Sequence of chain 1.A:
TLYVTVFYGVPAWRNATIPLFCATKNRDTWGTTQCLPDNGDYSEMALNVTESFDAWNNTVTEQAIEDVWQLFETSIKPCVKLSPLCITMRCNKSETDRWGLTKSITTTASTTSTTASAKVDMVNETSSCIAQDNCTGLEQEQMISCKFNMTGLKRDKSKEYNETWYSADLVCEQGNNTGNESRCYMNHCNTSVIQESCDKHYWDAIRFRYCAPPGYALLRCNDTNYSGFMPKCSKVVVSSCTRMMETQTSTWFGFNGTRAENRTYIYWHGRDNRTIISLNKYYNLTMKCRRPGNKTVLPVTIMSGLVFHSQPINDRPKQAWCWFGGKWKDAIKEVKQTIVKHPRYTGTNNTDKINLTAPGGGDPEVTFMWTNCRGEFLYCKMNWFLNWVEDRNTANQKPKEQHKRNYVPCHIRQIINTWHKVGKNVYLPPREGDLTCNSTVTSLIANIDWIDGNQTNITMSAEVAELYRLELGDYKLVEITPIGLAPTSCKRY

Binding-site contacts:
Ligand atom O6 contacts residue LYS310 of chain 1.A at 4.2 Å.
Ligand atom C8 contacts residue ARG312 of chain 1.A at 3.7 Å.
Ligand atom C1 contacts residue THR458 of chain 1.A at 3.8 Å.
Ligand atom C7 contacts residue ALA153 of chain 1.A at 4.4 Å (hydrophobic).
Ligand atom C8 contacts residue ARG396 of chain 1.A at 3.8 Å.
Ligand atom N2 contacts residue THR458 of chain 1.A at 4.4 Å.
Ligand atom O6 contacts residue TRP345 of chain 1.A at 3.3 Å.
Ligand atom C5 contacts residue THR458 of chain 1.A at 4.5 Å.
Ligand atom N2 contacts residue ASN460 of chain 1.A at 2.9 Å (h-bond).
Ligand atom C4 contacts residue ASN460 of chain 1.A at 4.4 Å.
Ligand atom C2 contacts residue ASN460 of chain 1.A at 2.5 Å.
Ligand atom C2 contacts residue THR458 of chain 1.A at 4.4 Å.
Ligand atom C1 contacts residue ASN460 of chain 1.A at 1.5 Å.
Ligand atom O7 contacts residue ALA153 of chain 1.A at 4.3 Å.
Ligand atom C5 contacts residue ASN460 of chain 1.A at 3.8 Å.
Ligand atom O7 contacts residue ARG312 of chain 1.A at 3.7 Å.
Ligand atom C8 contacts residue NAG2 of chain 1.J at 3.4 Å.
Ligand atom O5 contacts residue ASN460 of chain 1.A at 2.4 Å (h-bond).
Ligand atom C8 contacts residue ILE152 of chain 1.A at 3.9 Å (hydrophobic).
Ligand atom C8 contacts residue THR458 of chain 1.A at 3.5 Å.
Ligand atom C8 contacts residue ALA153 of chain 1.A at 3.6 Å (hydrophobic).
Ligand atom O7 contacts residue THR458 of chain 1.A at 3.5 Å.
Ligand atom C7 contacts residue ARG312 of chain 1.A at 3.9 Å.
Ligand atom C7 contacts residue ASN460 of chain 1.A at 4.0 Å.
Ligand atom C3 contacts residue THR458 of chain 1.A at 4.3 Å.
Ligand atom C7 contacts residue NAG2 of chain 1.J at 4.2 Å.
Ligand atom C3 contacts residue ASN460 of chain 1.A at 3.9 Å.
Ligand atom C7 contacts residue THR458 of chain 1.A at 3.9 Å.
Ligand atom N2 contacts residue NAG2 of chain 1.J at 3.7 Å.

A protein and the small-molecule ligand that binds it are described below.
Small molecule (SMILES): CC(=O)N[C@H]1[C@H](O[C@H]2[C@H](O)[C@@H](NC(C)=O)CO[C@@H]2CO)O[C@H](CO)[C@@H](O)[C@@H]1O